Sequence of chain 1.A:
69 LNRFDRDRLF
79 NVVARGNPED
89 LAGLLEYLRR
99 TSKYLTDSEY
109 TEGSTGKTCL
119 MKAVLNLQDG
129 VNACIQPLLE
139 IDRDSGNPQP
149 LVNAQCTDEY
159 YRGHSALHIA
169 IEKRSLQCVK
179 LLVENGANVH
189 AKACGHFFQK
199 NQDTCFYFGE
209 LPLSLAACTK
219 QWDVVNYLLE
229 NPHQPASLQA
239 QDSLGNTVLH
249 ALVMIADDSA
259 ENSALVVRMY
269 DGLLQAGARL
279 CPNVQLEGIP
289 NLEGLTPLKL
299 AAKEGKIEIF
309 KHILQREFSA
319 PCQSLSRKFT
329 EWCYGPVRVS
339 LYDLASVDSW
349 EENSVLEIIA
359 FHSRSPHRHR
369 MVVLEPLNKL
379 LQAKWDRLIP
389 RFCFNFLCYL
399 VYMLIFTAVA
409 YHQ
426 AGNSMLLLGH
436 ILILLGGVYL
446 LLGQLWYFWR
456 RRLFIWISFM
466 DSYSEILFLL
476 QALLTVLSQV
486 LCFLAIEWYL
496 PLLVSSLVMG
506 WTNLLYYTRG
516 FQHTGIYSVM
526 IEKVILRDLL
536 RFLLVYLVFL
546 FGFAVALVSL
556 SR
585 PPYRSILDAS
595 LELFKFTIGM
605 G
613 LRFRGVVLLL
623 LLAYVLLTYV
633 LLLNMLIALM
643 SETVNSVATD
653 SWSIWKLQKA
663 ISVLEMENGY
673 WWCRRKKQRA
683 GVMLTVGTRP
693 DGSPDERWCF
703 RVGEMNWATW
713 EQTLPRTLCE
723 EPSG

Binding-site contacts:
Ligand atom CBH contacts residue LEU538 of chain 1.A at 3.9 Å (hydrophobic).
Ligand atom OAH contacts residue GLU527 of chain 1.A at 3.8 Å.
Ligand atom CAS contacts residue LEU629 of chain 2.B at 3.6 Å (hydrophobic).
Ligand atom OAB contacts residue ILE530 of chain 1.A at 3.6 Å.
Ligand atom CBT contacts residue SER523 of chain 1.A at 3.1 Å.
Ligand atom OAE contacts residue VAL503 of chain 1.A at 3.3 Å (h-bond).
Ligand atom OAI contacts residue ARG514 of chain 1.A at 2.6 Å (salt-bridge).
Ligand atom OAG contacts residue LEU472 of chain 1.A at 3.4 Å.
Ligand atom CBS contacts residue SER469 of chain 1.A at 3.6 Å.
Ligand atom CAL contacts residue TYR468 of chain 1.A at 3.4 Å (hydrophobic).
Ligand atom CAZ contacts residue MET504 of chain 1.A at 3.8 Å (hydrophobic).
Ligand atom OAF contacts residue THR507 of chain 1.A at 3.7 Å.
Ligand atom CBT contacts residue GLN660 of chain 1.A at 3.7 Å.
Ligand atom CBM contacts residue LEU510 of chain 1.A at 3.8 Å (hydrophobic).
Ligand atom CAS contacts residue ILE530 of chain 1.A at 3.9 Å (hydrophobic).
Ligand atom CBB contacts residue LEU472 of chain 1.A at 3.5 Å (hydrophobic).
Ligand atom OAE contacts residue THR507 of chain 1.A at 2.7 Å (h-bond).
Ligand atom CBJ contacts residue LEU538 of chain 1.A at 3.9 Å (hydrophobic).
Ligand atom CAU contacts residue THR507 of chain 1.A at 3.4 Å.
Ligand atom CBC contacts residue PHE544 of chain 2.B at 3.7 Å (hydrophobic).
Ligand atom CAR contacts residue THR507 of chain 1.A at 3.8 Å.
Ligand atom CBK contacts residue LEU472 of chain 1.A at 3.5 Å (hydrophobic).
Ligand atom CAU contacts residue LEU629 of chain 2.B at 3.4 Å (hydrophobic).
Ligand atom OAG contacts residue TYR468 of chain 1.A at 2.8 Å (h-bond).
Ligand atom CAX contacts residue LEU629 of chain 2.B at 3.3 Å (hydrophobic).
Ligand atom OAD contacts residue THR507 of chain 1.A at 3.8 Å.
Ligand atom OAH contacts residue SER523 of chain 1.A at 2.9 Å (h-bond).
Ligand atom CAZ contacts residue THR507 of chain 1.A at 3.5 Å.
Ligand atom CBS contacts residue ARG514 of chain 1.A at 3.9 Å.
Ligand atom CBR contacts residue SER469 of chain 1.A at 3.4 Å.
Ligand atom OAE contacts residue MET504 of chain 1.A at 3.1 Å.
Ligand atom OAD contacts residue MET504 of chain 1.A at 3.7 Å.
Ligand atom OAI contacts residue SER469 of chain 1.A at 3.0 Å.
Ligand atom OAF contacts residue LEU472 of chain 1.A at 3.9 Å.
Ligand atom CAS contacts residue TYR468 of chain 1.A at 3.8 Å (hydrophobic).
Ligand atom CBF contacts residue SER500 of chain 1.A at 3.8 Å.
Ligand atom CBM contacts residue THR507 of chain 1.A at 3.1 Å.
Ligand atom CBK contacts residue TYR468 of chain 1.A at 3.8 Å (hydrophobic).
Ligand atom CAK contacts residue TYR468 of chain 1.A at 3.8 Å (hydrophobic).
Ligand atom CAO contacts residue LEU629 of chain 2.B at 3.9 Å (hydrophobic).

The protein below binds the small molecule below.
Small molecule (SMILES): C=C(C)[C@]12C[C@@H](C)[C@@]34O[C@](Cc5ccccc5)(O[C@@H]1[C@@H]3C=C(COC(=O)Cc1ccc(O)c(OC)c1)C[C@]1(O)C(=O)C(C)=C[C@@H]41)O2

Sequence of chain 2.B:
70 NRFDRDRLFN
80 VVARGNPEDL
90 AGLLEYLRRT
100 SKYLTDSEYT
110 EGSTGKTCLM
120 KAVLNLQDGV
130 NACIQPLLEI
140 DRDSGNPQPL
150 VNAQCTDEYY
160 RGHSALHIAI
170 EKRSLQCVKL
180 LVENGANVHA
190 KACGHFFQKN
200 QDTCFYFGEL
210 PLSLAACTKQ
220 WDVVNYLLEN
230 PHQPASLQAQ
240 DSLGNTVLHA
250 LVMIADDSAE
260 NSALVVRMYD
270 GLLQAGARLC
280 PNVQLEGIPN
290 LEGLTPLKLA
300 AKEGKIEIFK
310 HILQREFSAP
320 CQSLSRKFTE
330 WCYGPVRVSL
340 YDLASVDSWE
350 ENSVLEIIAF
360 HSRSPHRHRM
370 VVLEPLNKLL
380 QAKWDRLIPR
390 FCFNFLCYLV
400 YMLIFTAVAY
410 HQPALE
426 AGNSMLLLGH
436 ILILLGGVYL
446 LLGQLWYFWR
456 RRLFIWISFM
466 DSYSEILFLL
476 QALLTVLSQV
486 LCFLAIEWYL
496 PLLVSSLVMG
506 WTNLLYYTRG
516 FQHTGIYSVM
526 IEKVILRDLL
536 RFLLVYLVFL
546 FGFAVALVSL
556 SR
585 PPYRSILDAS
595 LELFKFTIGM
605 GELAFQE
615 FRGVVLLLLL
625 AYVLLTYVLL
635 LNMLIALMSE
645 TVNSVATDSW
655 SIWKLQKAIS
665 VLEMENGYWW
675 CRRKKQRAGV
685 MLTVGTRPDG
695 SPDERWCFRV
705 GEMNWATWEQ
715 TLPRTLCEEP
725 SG